Sequence of chain 1.A:
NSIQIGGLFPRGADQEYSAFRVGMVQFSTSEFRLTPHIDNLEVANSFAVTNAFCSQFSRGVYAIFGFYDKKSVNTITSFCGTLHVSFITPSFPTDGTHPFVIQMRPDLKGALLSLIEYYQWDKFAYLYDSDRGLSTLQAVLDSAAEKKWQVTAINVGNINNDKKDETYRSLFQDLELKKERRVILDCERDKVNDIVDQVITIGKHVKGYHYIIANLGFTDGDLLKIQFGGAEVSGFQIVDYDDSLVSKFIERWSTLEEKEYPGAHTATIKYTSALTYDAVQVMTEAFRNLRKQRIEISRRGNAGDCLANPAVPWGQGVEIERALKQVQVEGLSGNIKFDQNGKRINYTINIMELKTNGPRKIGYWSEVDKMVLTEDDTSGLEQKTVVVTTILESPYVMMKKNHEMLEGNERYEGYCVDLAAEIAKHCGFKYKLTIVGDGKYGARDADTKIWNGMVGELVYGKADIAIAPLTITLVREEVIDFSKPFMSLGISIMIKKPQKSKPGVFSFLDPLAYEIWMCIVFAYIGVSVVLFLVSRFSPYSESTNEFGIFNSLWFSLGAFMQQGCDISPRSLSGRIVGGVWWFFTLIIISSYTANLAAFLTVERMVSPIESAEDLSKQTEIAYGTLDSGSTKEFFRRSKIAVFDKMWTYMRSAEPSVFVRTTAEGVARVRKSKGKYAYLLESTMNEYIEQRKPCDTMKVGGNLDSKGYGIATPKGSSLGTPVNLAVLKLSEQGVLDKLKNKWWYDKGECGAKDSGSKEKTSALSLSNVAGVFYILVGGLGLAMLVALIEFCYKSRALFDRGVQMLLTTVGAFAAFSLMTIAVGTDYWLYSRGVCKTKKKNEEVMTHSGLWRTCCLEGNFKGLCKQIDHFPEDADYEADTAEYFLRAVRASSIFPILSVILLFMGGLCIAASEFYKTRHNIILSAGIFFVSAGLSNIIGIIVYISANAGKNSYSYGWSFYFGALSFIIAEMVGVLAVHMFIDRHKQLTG

A small-molecule ligand and the protein it binds are described below.
Small molecule (SMILES): N[C@@H](CCC(=O)O)C(=O)O

Binding-site contacts:
Ligand atom CA contacts residue THR471 of chain 1.A at 3.3 Å.
Ligand atom N contacts residue GLU696 of chain 1.A at 3.3 Å (salt-bridge).
Ligand atom CG contacts residue GLY644 of chain 1.A at 3.9 Å.
Ligand atom OE2 contacts residue LYS647 of chain 1.A at 4.2 Å.
Ligand atom OE1 contacts residue LYS721 of chain 1.A at 3.8 Å.
Ligand atom OXT contacts residue ARG476 of chain 1.A at 2.4 Å (salt-bridge).
Ligand atom C contacts residue SER645 of chain 1.A at 4.0 Å.
Ligand atom OE2 contacts residue SER645 of chain 1.A at 2.5 Å (h-bond).
Ligand atom CA contacts residue SER645 of chain 1.A at 3.9 Å.
Ligand atom OXT contacts residue SER645 of chain 1.A at 3.3 Å (h-bond).
Ligand atom O contacts residue LEU470 of chain 1.A at 3.3 Å.
Ligand atom C contacts residue TYR441 of chain 1.A at 3.6 Å (hydrophobic).
Ligand atom C contacts residue THR471 of chain 1.A at 4.1 Å.
Ligand atom CD contacts residue THR646 of chain 1.A at 3.3 Å.
Ligand atom N contacts residue LEU470 of chain 1.A at 3.9 Å.
Ligand atom CD contacts residue GLU696 of chain 1.A at 4.3 Å.
Ligand atom OE2 contacts residue THR646 of chain 1.A at 2.4 Å (h-bond).
Ligand atom O contacts residue TYR441 of chain 1.A at 3.3 Å.
Ligand atom O contacts residue THR471 of chain 1.A at 3.9 Å.
Ligand atom CB contacts residue GLU696 of chain 1.A at 3.3 Å.
Ligand atom CD contacts residue SER645 of chain 1.A at 3.1 Å.
Ligand atom CB contacts residue TYR441 of chain 1.A at 3.5 Å (hydrophobic).
Ligand atom C contacts residue ARG476 of chain 1.A at 3.2 Å.
Ligand atom OE1 contacts residue THR646 of chain 1.A at 2.9 Å (h-bond).
Ligand atom OE1 contacts residue SER645 of chain 1.A at 3.3 Å (h-bond).
Ligand atom CA contacts residue GLU696 of chain 1.A at 3.5 Å.
Ligand atom O contacts residue ARG476 of chain 1.A at 3.4 Å (salt-bridge).
Ligand atom N contacts residue THR471 of chain 1.A at 2.7 Å (h-bond).
Ligand atom CG contacts residue SER645 of chain 1.A at 3.8 Å.
Ligand atom N contacts residue TYR723 of chain 1.A at 3.5 Å.
Ligand atom OE1 contacts residue GLU696 of chain 1.A at 3.5 Å (salt-bridge).
Ligand atom CG contacts residue TYR441 of chain 1.A at 3.8 Å (hydrophobic).
Ligand atom CG contacts residue GLU696 of chain 1.A at 4.3 Å.
Ligand atom C contacts residue LEU470 of chain 1.A at 4.3 Å (hydrophobic).
Ligand atom N contacts residue PRO469 of chain 1.A at 3.6 Å (h-bond).
Ligand atom CD contacts residue GLY644 of chain 1.A at 4.0 Å.
Ligand atom OXT contacts residue TYR441 of chain 1.A at 4.1 Å.
Ligand atom CA contacts residue TYR441 of chain 1.A at 4.1 Å (hydrophobic).
Ligand atom OE2 contacts residue GLY644 of chain 1.A at 3.1 Å.
Ligand atom O contacts residue PRO469 of chain 1.A at 4.1 Å.